Sequence of chain 1.A:
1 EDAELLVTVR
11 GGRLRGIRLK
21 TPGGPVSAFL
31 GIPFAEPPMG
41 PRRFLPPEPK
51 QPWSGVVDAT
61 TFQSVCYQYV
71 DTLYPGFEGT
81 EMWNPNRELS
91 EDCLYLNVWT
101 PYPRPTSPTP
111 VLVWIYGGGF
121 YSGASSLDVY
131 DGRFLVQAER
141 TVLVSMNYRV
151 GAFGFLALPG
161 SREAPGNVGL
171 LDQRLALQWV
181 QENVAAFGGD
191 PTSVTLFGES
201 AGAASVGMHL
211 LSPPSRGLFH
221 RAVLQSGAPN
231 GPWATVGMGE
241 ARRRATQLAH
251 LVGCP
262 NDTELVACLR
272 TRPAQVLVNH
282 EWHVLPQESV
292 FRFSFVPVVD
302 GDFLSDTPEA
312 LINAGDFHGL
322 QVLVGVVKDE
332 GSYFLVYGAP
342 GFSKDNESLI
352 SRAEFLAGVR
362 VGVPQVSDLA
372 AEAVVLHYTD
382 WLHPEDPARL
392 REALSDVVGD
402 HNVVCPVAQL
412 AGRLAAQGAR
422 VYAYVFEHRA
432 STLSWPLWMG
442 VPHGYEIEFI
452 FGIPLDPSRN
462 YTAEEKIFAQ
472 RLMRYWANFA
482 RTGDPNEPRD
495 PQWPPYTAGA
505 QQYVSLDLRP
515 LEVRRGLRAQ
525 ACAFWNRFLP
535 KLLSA

Binding-site contacts:
Ligand atom O4 contacts residue GLY342 of chain 1.A at 4.1 Å.
Ligand atom C6 contacts residue ASP346 of chain 1.A at 4.1 Å.
Ligand atom C6 contacts residue PHE343 of chain 1.A at 4.0 Å (hydrophobic).
Ligand atom C8 contacts residue GLY342 of chain 1.A at 4.0 Å.
Ligand atom O7 contacts residue PRO341 of chain 1.A at 3.6 Å.
Ligand atom C2 contacts residue ASN347 of chain 1.A at 2.5 Å.
Ligand atom C6 contacts residue SER344 of chain 1.A at 4.0 Å.
Ligand atom C8 contacts residue ASN347 of chain 1.A at 3.5 Å.
Ligand atom C5 contacts residue ASN347 of chain 1.A at 3.7 Å.
Ligand atom C5 contacts residue GLY342 of chain 1.A at 4.2 Å.
Ligand atom C7 contacts residue PRO341 of chain 1.A at 4.5 Å (hydrophobic).
Ligand atom C3 contacts residue GLY342 of chain 1.A at 4.0 Å.
Ligand atom C3 contacts residue ASN347 of chain 1.A at 3.8 Å.
Ligand atom C5 contacts residue SER344 of chain 1.A at 4.5 Å.
Ligand atom C5 contacts residue PHE343 of chain 1.A at 4.2 Å (hydrophobic).
Ligand atom C8 contacts residue ALA340 of chain 1.A at 4.2 Å (hydrophobic).
Ligand atom O5 contacts residue SER344 of chain 1.A at 3.5 Å.
Ligand atom C2 contacts residue GLY342 of chain 1.A at 4.4 Å.
Ligand atom C1 contacts residue ASN347 of chain 1.A at 1.5 Å.
Ligand atom O7 contacts residue ASN347 of chain 1.A at 4.3 Å.
Ligand atom C5 contacts residue ASN347 of chain 1.A at 4.3 Å.
Ligand atom C7 contacts residue ASN347 of chain 1.A at 3.4 Å.
Ligand atom C1 contacts residue SER344 of chain 1.A at 4.2 Å.
Ligand atom C4 contacts residue ASN347 of chain 1.A at 4.3 Å.
Ligand atom C5 contacts residue SER344 of chain 1.A at 4.1 Å.
Ligand atom C7 contacts residue GLY342 of chain 1.A at 3.5 Å.
Ligand atom C8 contacts residue PHE343 of chain 1.A at 3.8 Å (hydrophobic).
Ligand atom N2 contacts residue GLY342 of chain 1.A at 4.5 Å.
Ligand atom O5 contacts residue ASN347 of chain 1.A at 2.4 Å (h-bond).
Ligand atom C6 contacts residue SER344 of chain 1.A at 4.0 Å.
Ligand atom C1 contacts residue GLY342 of chain 1.A at 4.1 Å.
Ligand atom O5 contacts residue SER344 of chain 1.A at 4.0 Å.
Ligand atom N2 contacts residue ASN347 of chain 1.A at 2.9 Å (h-bond).
Ligand atom C6 contacts residue ASN347 of chain 1.A at 4.2 Å.
Ligand atom O7 contacts residue GLY342 of chain 1.A at 2.7 Å (h-bond).

The small molecule below binds the protein below.
Small molecule (SMILES): CC(=O)N[C@H]1[C@H](O[C@H]2[C@H](O)[C@@H](NC(C)=O)CO[C@@H]2CO[C@@H]2O[C@@H](C)[C@@H](O)[C@@H](O)[C@@H]2O)O[C@H](CO)[C@@H](O)[C@@H]1O